A small-molecule ligand and the protein it binds are described below.
Small molecule (SMILES): Oc1ccc(Oc2ncc(Cl)cc2Cl)cc1

Sequence of chain 2.A:
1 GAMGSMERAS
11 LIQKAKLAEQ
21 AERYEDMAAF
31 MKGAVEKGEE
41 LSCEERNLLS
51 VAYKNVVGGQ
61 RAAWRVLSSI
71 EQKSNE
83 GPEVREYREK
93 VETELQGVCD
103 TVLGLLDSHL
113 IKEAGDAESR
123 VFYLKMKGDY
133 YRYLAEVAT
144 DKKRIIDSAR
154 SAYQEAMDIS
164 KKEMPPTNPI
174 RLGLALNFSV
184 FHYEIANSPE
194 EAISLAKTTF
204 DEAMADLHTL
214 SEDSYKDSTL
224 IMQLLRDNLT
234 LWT

Binding-site contacts:
Ligand atom O1 contacts residue LYS200 of chain 2.A at 4.0 Å.
Ligand atom C6 contacts residue LYS200 of chain 2.A at 3.5 Å.
Ligand atom C contacts residue LEU232 of chain 2.A at 3.8 Å (hydrophobic).
Ligand atom C5 contacts residue LYS200 of chain 2.A at 3.5 Å.
Ligand atom C1 contacts residue LEU232 of chain 2.A at 4.2 Å (hydrophobic).
Ligand atom CL1 contacts residue LEU232 of chain 2.A at 4.2 Å.
Ligand atom C9 contacts residue LEU232 of chain 2.A at 3.7 Å (hydrophobic).
Ligand atom C4 contacts residue LYS200 of chain 2.A at 3.5 Å.
Ligand atom C7 contacts residue THR236 of chain 2.A at 4.4 Å.
Ligand atom CL contacts residue THR233 of chain 2.A at 4.0 Å.
Ligand atom C10 contacts residue ARG229 of chain 2.A at 4.5 Å.
Ligand atom N contacts residue LYS200 of chain 2.A at 4.0 Å.
Ligand atom C8 contacts residue LYS200 of chain 2.A at 4.3 Å.
Ligand atom N contacts residue LEU232 of chain 2.A at 4.0 Å.
Ligand atom C2 contacts residue LYS200 of chain 2.A at 4.2 Å.
Ligand atom C8 contacts residue LEU232 of chain 2.A at 3.7 Å (hydrophobic).
Ligand atom C3 contacts residue LYS200 of chain 2.A at 3.8 Å.
Ligand atom C6 contacts residue ILE196 of chain 2.A at 4.0 Å (hydrophobic).
Ligand atom CL1 contacts residue ARG229 of chain 2.A at 3.9 Å.
Ligand atom CL contacts residue LEU232 of chain 2.A at 3.9 Å.
Ligand atom O contacts residue THR236 of chain 2.A at 4.5 Å.
Ligand atom C10 contacts residue LEU232 of chain 2.A at 3.8 Å (hydrophobic).
Ligand atom C7 contacts residue ILE196 of chain 2.A at 4.0 Å (hydrophobic).
Ligand atom CL contacts residue THR236 of chain 2.A at 3.6 Å.
Ligand atom CL1 contacts residue PHE203 of chain 2.A at 3.7 Å.
Ligand atom C7 contacts residue LYS200 of chain 2.A at 3.9 Å.